Sequence of chain 1.A:
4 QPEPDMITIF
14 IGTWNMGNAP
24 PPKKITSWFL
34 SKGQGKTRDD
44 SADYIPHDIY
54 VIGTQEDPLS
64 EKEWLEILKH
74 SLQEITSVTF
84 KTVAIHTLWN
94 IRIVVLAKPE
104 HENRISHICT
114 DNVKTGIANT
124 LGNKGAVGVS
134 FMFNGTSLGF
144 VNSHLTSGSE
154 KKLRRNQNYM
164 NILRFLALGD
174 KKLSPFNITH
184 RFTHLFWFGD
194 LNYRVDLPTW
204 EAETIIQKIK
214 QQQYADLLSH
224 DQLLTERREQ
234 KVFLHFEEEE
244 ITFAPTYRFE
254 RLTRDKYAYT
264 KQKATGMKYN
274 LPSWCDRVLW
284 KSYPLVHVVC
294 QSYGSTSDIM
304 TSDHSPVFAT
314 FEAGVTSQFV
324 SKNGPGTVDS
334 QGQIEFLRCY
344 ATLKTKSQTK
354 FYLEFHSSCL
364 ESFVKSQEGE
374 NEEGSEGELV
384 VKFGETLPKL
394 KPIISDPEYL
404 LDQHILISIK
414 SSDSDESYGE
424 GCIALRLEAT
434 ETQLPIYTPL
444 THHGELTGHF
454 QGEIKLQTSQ

This protein binds this small molecule.
Small molecule (SMILES): CC(=O)N1CCN(c2ccc(Cl)cc2)CC1

Binding-site contacts:
Ligand atom C16 contacts residue THR85 of chain 1.A at 3.9 Å.
Ligand atom C12 contacts residue GLU105 of chain 1.A at 3.2 Å.
Ligand atom CL1 contacts residue ILE108 of chain 1.A at 4.0 Å.
Ligand atom C11 contacts residue GLU105 of chain 1.A at 3.9 Å.
Ligand atom C06 contacts residue ILE111 of chain 1.A at 3.7 Å (hydrophobic).
Ligand atom C16 contacts residue ILE111 of chain 1.A at 4.2 Å (hydrophobic).
Ligand atom CL1 contacts residue VAL86 of chain 1.A at 3.6 Å.
Ligand atom C11 contacts residue ILE111 of chain 1.A at 3.8 Å (hydrophobic).
Ligand atom C12 contacts residue ILE108 of chain 1.A at 3.9 Å (hydrophobic).
Ligand atom C13 contacts residue VAL86 of chain 1.A at 4.2 Å (hydrophobic).
Ligand atom CL1 contacts residue ALA100 of chain 1.A at 4.4 Å.
Ligand atom CL1 contacts residue LYS84 of chain 1.A at 3.9 Å.
Ligand atom C12 contacts residue ILE111 of chain 1.A at 4.3 Å (hydrophobic).
Ligand atom N07 contacts residue ILE111 of chain 1.A at 3.8 Å.
Ligand atom C11 contacts residue ILE108 of chain 1.A at 3.8 Å (hydrophobic).
Ligand atom C10 contacts residue ILE111 of chain 1.A at 3.6 Å (hydrophobic).
Ligand atom C13 contacts residue GLU105 of chain 1.A at 4.2 Å.
Ligand atom C15 contacts residue THR85 of chain 1.A at 3.5 Å.
Ligand atom C16 contacts residue VAL86 of chain 1.A at 4.5 Å (hydrophobic).
Ligand atom C15 contacts residue VAL86 of chain 1.A at 3.9 Å (hydrophobic).
Ligand atom C08 contacts residue ILE111 of chain 1.A at 4.2 Å (hydrophobic).
Ligand atom CL1 contacts residue GLU105 of chain 1.A at 3.7 Å.